A small-molecule ligand and the protein it binds are described below.
Small molecule (SMILES): C[C@H](N)C(=O)N1CCC[C@H]1C(=O)N[C@@H](CC(=O)O)C(=O)N[C@@H](CO)C(=O)N[C@@H](CCCN=C(N)N)C(=O)N1CCC[C@H]1C=O

Binding-site contacts:
Ligand atom N contacts residue TRP33 of chain 1.A at 3.7 Å.
Ligand atom OD2 contacts residue TRP33 of chain 1.A at 2.8 Å (h-bond).
Ligand atom NH2 contacts residue EDO1 of chain 1.C at 3.3 Å (h-bond).
Ligand atom CD contacts residue TYR168 of chain 1.A at 3.4 Å (hydrophobic).
Ligand atom NH2 contacts residue ASN31 of chain 1.A at 3.6 Å.
Ligand atom N contacts residue A2G1 of chain 1.E at 3.5 Å (h-bond).
Ligand atom CZ contacts residue ASN31 of chain 1.A at 3.5 Å.
Ligand atom C contacts residue GLN103 of chain 1.A at 3.8 Å.
Ligand atom O contacts residue A2G1 of chain 1.E at 3.2 Å (h-bond).
Ligand atom N contacts residue TYR168 of chain 1.A at 3.3 Å (h-bond).
Ligand atom CB contacts residue TRP232 of chain 1.A at 3.7 Å (hydrophobic).
Ligand atom CD contacts residue TRP227 of chain 1.A at 3.8 Å (hydrophobic).
Ligand atom CA contacts residue A2G1 of chain 1.E at 3.3 Å.
Ligand atom O contacts residue GLN103 of chain 1.A at 2.9 Å (h-bond).
Ligand atom NH1 contacts residue EDO1 of chain 1.C at 3.7 Å.
Ligand atom CG contacts residue TRP33 of chain 1.A at 3.6 Å (hydrophobic).
Ligand atom CB contacts residue TRP227 of chain 1.A at 3.8 Å (hydrophobic).
Ligand atom OD2 contacts residue TYR32 of chain 1.A at 3.4 Å.
Ligand atom NH1 contacts residue TYR32 of chain 1.A at 2.7 Å (h-bond).
Ligand atom CZ contacts residue TYR32 of chain 1.A at 3.2 Å (hydrophobic).
Ligand atom CG contacts residue TYR168 of chain 1.A at 3.6 Å (hydrophobic).
Ligand atom NH1 contacts residue ASN31 of chain 1.A at 2.8 Å.
Ligand atom NH2 contacts residue TYR32 of chain 1.A at 3.7 Å.
Ligand atom OD1 contacts residue A2G1 of chain 1.E at 3.2 Å (h-bond).
Ligand atom O contacts residue TYR32 of chain 1.A at 2.9 Å (h-bond).
Ligand atom CA contacts residue TRP33 of chain 1.A at 3.6 Å (hydrophobic).
Ligand atom OG contacts residue A2G1 of chain 1.E at 1.4 Å.
Ligand atom CD contacts residue TYR32 of chain 1.A at 3.7 Å (hydrophobic).
Ligand atom CB contacts residue TRP33 of chain 1.A at 3.5 Å (hydrophobic).
Ligand atom C contacts residue TRP33 of chain 1.A at 3.7 Å (hydrophobic).
Ligand atom N contacts residue A2G1 of chain 1.E at 3.5 Å.
Ligand atom CG contacts residue EDO1 of chain 1.C at 3.5 Å.
Ligand atom NE contacts residue EDO1 of chain 1.C at 2.5 Å (h-bond).
Ligand atom CB contacts residue A2G1 of chain 1.E at 3.7 Å.
Ligand atom N contacts residue A2G1 of chain 1.E at 2.8 Å (h-bond).
Ligand atom CZ contacts residue EDO1 of chain 1.C at 2.9 Å.
Ligand atom O contacts residue TRP33 of chain 1.A at 3.5 Å.
Ligand atom CD contacts residue EDO1 of chain 1.C at 3.0 Å.
Ligand atom CB contacts residue A2G1 of chain 1.E at 2.4 Å.
Ligand atom CD contacts residue ASN31 of chain 1.A at 3.4 Å.

Sequence of chain 1.A:
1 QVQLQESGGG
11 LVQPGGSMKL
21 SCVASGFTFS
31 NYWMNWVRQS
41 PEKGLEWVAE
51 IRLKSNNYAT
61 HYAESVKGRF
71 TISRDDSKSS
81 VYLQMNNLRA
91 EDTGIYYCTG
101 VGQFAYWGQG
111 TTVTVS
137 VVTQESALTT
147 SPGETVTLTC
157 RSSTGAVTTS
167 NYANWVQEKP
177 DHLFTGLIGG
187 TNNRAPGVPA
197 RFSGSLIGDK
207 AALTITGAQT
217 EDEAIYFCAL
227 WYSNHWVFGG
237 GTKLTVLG